Binding-site contacts:
Ligand atom CAM contacts residue PRO53 of chain 1.B at 4.1 Å (hydrophobic).
Ligand atom CAG contacts residue MET58 of chain 1.B at 3.6 Å (hydrophobic).
Ligand atom CAR contacts residue NI1 of chain 1.I at 2.9 Å.
Ligand atom OAB contacts residue ALA62 of chain 1.B at 3.7 Å.
Ligand atom CAQ contacts residue MET58 of chain 1.B at 4.1 Å (hydrophobic).
Ligand atom CAI contacts residue ALA62 of chain 1.B at 3.8 Å (hydrophobic).
Ligand atom CAE contacts residue LYS42 of chain 1.B at 3.2 Å.
Ligand atom CAQ contacts residue NI1 of chain 1.I at 2.9 Å.
Ligand atom CAI contacts residue MET58 of chain 1.B at 3.8 Å (hydrophobic).
Ligand atom CAN contacts residue PRO53 of chain 1.B at 3.2 Å (hydrophobic).
Ligand atom CAC contacts residue GLN41 of chain 1.B at 3.3 Å.
Ligand atom NAJ contacts residue NI1 of chain 1.I at 2.1 Å (h-bond).
Ligand atom CAR contacts residue PRO53 of chain 1.B at 4.0 Å (hydrophobic).
Ligand atom NAL contacts residue PRO53 of chain 1.B at 2.9 Å (h-bond).
Ligand atom NAL contacts residue CYS59 of chain 1.B at 3.0 Å (h-bond).
Ligand atom NAK contacts residue NI1 of chain 1.I at 2.1 Å (h-bond).
Ligand atom CAE contacts residue THR44 of chain 1.B at 4.2 Å.
Ligand atom NAK contacts residue PRO53 of chain 1.B at 4.0 Å.
Ligand atom CAF contacts residue PRO53 of chain 1.B at 3.9 Å (hydrophobic).
Ligand atom CAO contacts residue MET58 of chain 1.B at 3.8 Å (hydrophobic).
Ligand atom CAP contacts residue PRO53 of chain 1.B at 3.4 Å (hydrophobic).
Ligand atom CAE contacts residue NI1 of chain 1.I at 3.1 Å.
Ligand atom CAF contacts residue NI1 of chain 1.I at 3.1 Å.
Ligand atom CAC contacts residue ALA43 of chain 1.B at 3.1 Å (hydrophobic).
Ligand atom CAD contacts residue PRO53 of chain 1.B at 3.8 Å (hydrophobic).
Ligand atom CAC contacts residue LYS42 of chain 1.B at 3.8 Å.
Ligand atom CAC contacts residue MET58 of chain 1.B at 3.8 Å (hydrophobic).
Ligand atom OAB contacts residue CYS59 of chain 1.B at 3.9 Å.
Ligand atom NAJ contacts residue LYS42 of chain 1.B at 4.1 Å.
Ligand atom CAG contacts residue ALA62 of chain 1.B at 4.1 Å (hydrophobic).
Ligand atom CAE contacts residue ALA43 of chain 1.B at 3.7 Å (hydrophobic).
Ligand atom CAG contacts residue GLN41 of chain 1.B at 3.7 Å.
Ligand atom CAE contacts residue GLN41 of chain 1.B at 4.0 Å.
Ligand atom CAP contacts residue NI1 of chain 1.I at 4.2 Å.
Ligand atom CAI contacts residue PRO53 of chain 1.B at 4.0 Å (hydrophobic).
Ligand atom CAG contacts residue ALA43 of chain 1.B at 4.2 Å (hydrophobic).
Ligand atom CAA contacts residue CYS59 of chain 1.B at 1.8 Å (hydrophobic).
Ligand atom CAE contacts residue MET58 of chain 1.B at 4.1 Å (hydrophobic).
Ligand atom CAM contacts residue CYS59 of chain 1.B at 2.8 Å (hydrophobic).
Ligand atom CAH contacts residue PRO53 of chain 1.B at 3.4 Å (hydrophobic).

A small-molecule ligand and the protein it binds are described below.
Small molecule (SMILES): CC(=O)Nc1cc2cccnc2c2ncccc12

Sequence of chain 1.B:
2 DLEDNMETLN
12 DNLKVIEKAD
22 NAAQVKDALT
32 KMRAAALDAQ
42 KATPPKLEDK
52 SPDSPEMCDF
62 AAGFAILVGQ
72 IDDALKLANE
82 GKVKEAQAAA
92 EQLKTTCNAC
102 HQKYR